Binding-site contacts:
Ligand atom C21 contacts residue THR119 of chain 2.B at 3.3 Å.
Ligand atom C16 contacts residue SER127 of chain 2.B at 3.5 Å.
Ligand atom C21 contacts residue ARG91 of chain 2.B at 3.7 Å.
Ligand atom C06 contacts residue HIS18 of chain 2.B at 3.7 Å.
Ligand atom C14 contacts residue VAL126 of chain 2.B at 3.7 Å (hydrophobic).
Ligand atom C05 contacts residue PRO8 of chain 2.B at 3.6 Å (hydrophobic).
Ligand atom C06 contacts residue CYS7 of chain 2.B at 3.6 Å (hydrophobic).
Ligand atom C22 contacts residue THR119 of chain 2.B at 3.3 Å.
Ligand atom C14 contacts residue HIS18 of chain 2.B at 3.7 Å.
Ligand atom C24 contacts residue HIS18 of chain 2.B at 3.5 Å.
Ligand atom C14 contacts residue ARG91 of chain 2.B at 3.5 Å.
Ligand atom C02 contacts residue GLY89 of chain 2.B at 3.2 Å.
Ligand atom C20 contacts residue ARG91 of chain 2.B at 3.5 Å.
Ligand atom C05 contacts residue CYS7 of chain 2.B at 3.6 Å (hydrophobic).
Ligand atom C21 contacts residue GLY17 of chain 2.B at 3.6 Å.
Ligand atom N18 contacts residue VAL126 of chain 2.B at 3.6 Å.
Ligand atom C01 contacts residue GLY89 of chain 2.B at 3.4 Å.
Ligand atom C20 contacts residue VAL126 of chain 2.B at 3.5 Å (hydrophobic).
Ligand atom O26 contacts residue SER128 of chain 2.B at 2.8 Å (h-bond).
Ligand atom C22 contacts residue GLY17 of chain 2.B at 3.5 Å.
Ligand atom C23 contacts residue GLY17 of chain 2.B at 3.2 Å.
Ligand atom C25 contacts residue SER128 of chain 2.B at 3.6 Å.
Ligand atom O26 contacts residue SER127 of chain 2.B at 3.7 Å.
Ligand atom C21 contacts residue TYR123 of chain 2.B at 3.2 Å (hydrophobic).
Ligand atom C16 contacts residue HIS18 of chain 2.B at 3.2 Å.
Ligand atom C24 contacts residue GLY17 of chain 2.B at 3.6 Å.
Ligand atom N07 contacts residue PRO8 of chain 2.B at 2.8 Å (h-bond).
Ligand atom C15 contacts residue SER127 of chain 2.B at 3.6 Å.
Ligand atom C15 contacts residue HIS18 of chain 2.B at 3.5 Å.
Ligand atom N18 contacts residue HIS18 of chain 2.B at 3.7 Å.
Ligand atom O13 contacts residue ARG91 of chain 2.B at 3.1 Å.
Ligand atom C16 contacts residue SER128 of chain 2.B at 3.3 Å.
Ligand atom C20 contacts residue TYR123 of chain 2.B at 3.5 Å (hydrophobic).
Ligand atom O27 contacts residue ARG91 of chain 2.B at 3.5 Å (salt-bridge).
Ligand atom N17 contacts residue THR15 of chain 2.B at 2.8 Å (h-bond).
Ligand atom N17 contacts residue HIS18 of chain 2.B at 3.4 Å.
Ligand atom N18 contacts residue THR15 of chain 2.B at 3.7 Å.
Ligand atom C10 contacts residue GLY89 of chain 2.B at 3.3 Å.
Ligand atom C04 contacts residue PRO8 of chain 2.B at 3.5 Å (hydrophobic).
Ligand atom C16 contacts residue THR15 of chain 2.B at 3.5 Å.

Sequence of chain 2.B:
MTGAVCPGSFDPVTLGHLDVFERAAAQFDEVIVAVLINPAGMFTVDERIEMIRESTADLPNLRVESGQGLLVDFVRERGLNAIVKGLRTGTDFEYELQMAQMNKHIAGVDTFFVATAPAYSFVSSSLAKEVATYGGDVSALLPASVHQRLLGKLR

The small molecule below binds the protein below.
Small molecule (SMILES): O=C(O)c1cnn(-c2ccccc2)c1OCCCc1c[nH]c2ccccc12